A protein and the small-molecule ligand that binds it are described below.
Small molecule (SMILES): CC(=O)N[C@H]1[C@H]([C@H](O)[C@H](O)CO)O[C@@](O)(C(=O)O)C[C@@H]1O

Binding-site contacts:
Ligand atom O1B contacts residue CMO1 of chain 2.N at 3.0 Å (h-bond).
Ligand atom O1A contacts residue SER137 of chain 2.A at 2.9 Å (h-bond).
Ligand atom O1A contacts residue CMO1 of chain 2.N at 3.2 Å (h-bond).
Ligand atom C1 contacts residue SER136 of chain 2.A at 4.3 Å.
Ligand atom C6 contacts residue THR135 of chain 2.A at 4.3 Å.
Ligand atom O1A contacts residue ASN145 of chain 2.A at 3.7 Å.
Ligand atom C9 contacts residue ASP190 of chain 2.A at 3.8 Å.
Ligand atom C11 contacts residue THR135 of chain 2.A at 3.7 Å.
Ligand atom O8 contacts residue CMO1 of chain 2.N at 4.0 Å.
Ligand atom C10 contacts residue LEU194 of chain 2.A at 3.8 Å (hydrophobic).
Ligand atom O7 contacts residue PHE193 of chain 2.A at 3.3 Å.
Ligand atom C10 contacts residue TRP153 of chain 2.A at 4.3 Å (hydrophobic).
Ligand atom O9 contacts residue TYR98 of chain 2.A at 4.2 Å.
Ligand atom C5 contacts residue THR135 of chain 2.A at 3.7 Å.
Ligand atom C11 contacts residue THR155 of chain 2.A at 4.0 Å.
Ligand atom C1 contacts residue SER137 of chain 2.A at 4.0 Å.
Ligand atom C1 contacts residue CMO1 of chain 2.N at 2.4 Å.
Ligand atom N5 contacts residue THR135 of chain 2.A at 2.8 Å (h-bond).
Ligand atom O6 contacts residue CMO1 of chain 2.N at 2.4 Å (h-bond).
Ligand atom C11 contacts residue TRP153 of chain 2.A at 3.7 Å (hydrophobic).
Ligand atom C3 contacts residue CMO1 of chain 2.N at 2.4 Å.
Ligand atom C11 contacts residue LEU194 of chain 2.A at 4.1 Å (hydrophobic).
Ligand atom C7 contacts residue LEU194 of chain 2.A at 3.9 Å (hydrophobic).
Ligand atom O10 contacts residue LEU194 of chain 2.A at 3.1 Å.
Ligand atom O1B contacts residue SER137 of chain 2.A at 4.0 Å.
Ligand atom O7 contacts residue LEU194 of chain 2.A at 3.5 Å.
Ligand atom C2 contacts residue CMO1 of chain 2.N at 1.4 Å.
Ligand atom O1B contacts residue SER136 of chain 2.A at 4.0 Å.
Ligand atom O1A contacts residue SER136 of chain 2.A at 3.5 Å.
Ligand atom C4 contacts residue CMO1 of chain 2.N at 3.8 Å.
Ligand atom C5 contacts residue CMO1 of chain 2.N at 4.2 Å.
Ligand atom C9 contacts residue LEU194 of chain 2.A at 3.7 Å (hydrophobic).
Ligand atom O9 contacts residue ASP190 of chain 2.A at 2.7 Å (salt-bridge).
Ligand atom C4 contacts residue THR135 of chain 2.A at 3.4 Å.
Ligand atom O9 contacts residue SER228 of chain 2.A at 4.2 Å.
Ligand atom O10 contacts residue PHE193 of chain 2.A at 4.0 Å.
Ligand atom O4 contacts residue THR135 of chain 2.A at 3.7 Å.
Ligand atom C10 contacts residue THR135 of chain 2.A at 3.7 Å.
Ligand atom C11 contacts residue GLY134 of chain 2.A at 3.6 Å.
Ligand atom C6 contacts residue CMO1 of chain 2.N at 3.7 Å.

Sequence of chain 2.A:
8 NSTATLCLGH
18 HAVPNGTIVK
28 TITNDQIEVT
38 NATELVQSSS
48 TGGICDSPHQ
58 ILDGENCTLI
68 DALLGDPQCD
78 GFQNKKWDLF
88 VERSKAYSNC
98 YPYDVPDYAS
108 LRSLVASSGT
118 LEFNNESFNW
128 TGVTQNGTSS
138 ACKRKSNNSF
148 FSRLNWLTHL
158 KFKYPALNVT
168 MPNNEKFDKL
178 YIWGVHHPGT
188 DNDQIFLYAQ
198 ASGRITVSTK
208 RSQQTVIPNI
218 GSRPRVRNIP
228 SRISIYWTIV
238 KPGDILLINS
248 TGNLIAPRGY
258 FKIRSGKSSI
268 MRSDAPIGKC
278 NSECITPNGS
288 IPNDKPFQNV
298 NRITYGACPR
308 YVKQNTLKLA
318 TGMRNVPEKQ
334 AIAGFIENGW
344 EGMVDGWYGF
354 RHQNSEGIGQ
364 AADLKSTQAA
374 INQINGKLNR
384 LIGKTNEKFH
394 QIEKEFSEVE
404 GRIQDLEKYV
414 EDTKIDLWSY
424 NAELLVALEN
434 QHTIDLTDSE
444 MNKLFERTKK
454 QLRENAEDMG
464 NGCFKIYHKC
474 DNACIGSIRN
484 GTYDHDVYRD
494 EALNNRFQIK